This protein binds this small molecule.
Small molecule (SMILES): CN1CCC[C@H]1c1cncc(F)c1

Sequence of chain 1.F:
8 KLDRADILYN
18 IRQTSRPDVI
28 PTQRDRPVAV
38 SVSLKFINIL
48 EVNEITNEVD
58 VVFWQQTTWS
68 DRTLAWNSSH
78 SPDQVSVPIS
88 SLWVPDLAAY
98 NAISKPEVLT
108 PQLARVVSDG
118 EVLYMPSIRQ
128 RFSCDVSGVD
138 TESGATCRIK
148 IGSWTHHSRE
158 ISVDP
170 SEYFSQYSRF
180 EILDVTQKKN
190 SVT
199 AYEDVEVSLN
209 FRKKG

Sequence of chain 1.G:
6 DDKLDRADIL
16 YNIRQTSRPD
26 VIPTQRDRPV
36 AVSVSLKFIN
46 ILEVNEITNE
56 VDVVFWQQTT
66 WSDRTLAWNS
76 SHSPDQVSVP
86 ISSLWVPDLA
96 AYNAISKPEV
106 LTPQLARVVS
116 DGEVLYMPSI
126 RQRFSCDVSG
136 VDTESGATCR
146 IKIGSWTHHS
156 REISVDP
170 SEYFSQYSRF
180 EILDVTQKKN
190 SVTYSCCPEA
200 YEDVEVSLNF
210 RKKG

Binding-site contacts:
Ligand atom C5 contacts residue THR152 of chain 1.F at 3.7 Å.
Ligand atom C4 contacts residue LEU120 of chain 1.G at 3.5 Å (hydrophobic).
Ligand atom C9 contacts residue TRP61 of chain 1.G at 4.5 Å (hydrophobic).
Ligand atom N1 contacts residue TRP151 of chain 1.F at 3.4 Å (h-bond).
Ligand atom C9 contacts residue TYR97 of chain 1.F at 3.6 Å (hydrophobic).
Ligand atom C8 contacts residue TRP61 of chain 1.G at 3.5 Å (hydrophobic).
Ligand atom N2 contacts residue TYR97 of chain 1.F at 4.2 Å.
Ligand atom C5 contacts residue ARG112 of chain 1.G at 4.1 Å.
Ligand atom N1 contacts residue MET122 of chain 1.G at 3.7 Å.
Ligand atom C9 contacts residue TRP151 of chain 1.F at 3.6 Å (hydrophobic).
Ligand atom C10 contacts residue TYR200 of chain 1.F at 3.6 Å (hydrophobic).
Ligand atom C7 contacts residue TRP151 of chain 1.F at 4.3 Å (hydrophobic).
Ligand atom C3 contacts residue TYR200 of chain 1.F at 3.6 Å (hydrophobic).
Ligand atom C5 contacts residue TRP151 of chain 1.F at 4.1 Å (hydrophobic).
Ligand atom F13 contacts residue TYR200 of chain 1.F at 4.1 Å.
Ligand atom C4 contacts residue ARG112 of chain 1.G at 3.9 Å.
Ligand atom N2 contacts residue TRP151 of chain 1.F at 3.1 Å (h-bond).
Ligand atom C2 contacts residue MET122 of chain 1.G at 4.3 Å (hydrophobic).
Ligand atom C4 contacts residue TYR200 of chain 1.F at 4.3 Å (hydrophobic).
Ligand atom F13 contacts residue LEU120 of chain 1.G at 3.5 Å.
Ligand atom C10 contacts residue TYR97 of chain 1.F at 3.6 Å (hydrophobic).
Ligand atom C5 contacts residue LEU120 of chain 1.G at 3.5 Å (hydrophobic).
Ligand atom C7 contacts residue MET122 of chain 1.G at 3.0 Å (hydrophobic).
Ligand atom N1 contacts residue THR152 of chain 1.F at 3.8 Å.
Ligand atom C6 contacts residue MET122 of chain 1.G at 4.2 Å (hydrophobic).
Ligand atom C3 contacts residue TRP151 of chain 1.F at 3.9 Å (hydrophobic).
Ligand atom C10 contacts residue TRP151 of chain 1.F at 3.6 Å (hydrophobic).
Ligand atom C8 contacts residue MET122 of chain 1.G at 3.8 Å (hydrophobic).
Ligand atom C2 contacts residue TRP151 of chain 1.F at 3.3 Å (hydrophobic).
Ligand atom F13 contacts residue ARG112 of chain 1.G at 3.0 Å.
Ligand atom C6 contacts residue TRP151 of chain 1.F at 3.8 Å (hydrophobic).
Ligand atom C1 contacts residue MET122 of chain 1.G at 3.8 Å (hydrophobic).
Ligand atom C4 contacts residue TRP151 of chain 1.F at 4.3 Å (hydrophobic).
Ligand atom C1 contacts residue TRP151 of chain 1.F at 3.1 Å (hydrophobic).
Ligand atom N1 contacts residue LEU120 of chain 1.G at 4.2 Å.
Ligand atom C5 contacts residue MET122 of chain 1.G at 4.3 Å (hydrophobic).
Ligand atom C3 contacts residue LEU120 of chain 1.G at 4.2 Å (hydrophobic).
Ligand atom C8 contacts residue TRP151 of chain 1.F at 3.8 Å (hydrophobic).